Sequence of chain 1.P:
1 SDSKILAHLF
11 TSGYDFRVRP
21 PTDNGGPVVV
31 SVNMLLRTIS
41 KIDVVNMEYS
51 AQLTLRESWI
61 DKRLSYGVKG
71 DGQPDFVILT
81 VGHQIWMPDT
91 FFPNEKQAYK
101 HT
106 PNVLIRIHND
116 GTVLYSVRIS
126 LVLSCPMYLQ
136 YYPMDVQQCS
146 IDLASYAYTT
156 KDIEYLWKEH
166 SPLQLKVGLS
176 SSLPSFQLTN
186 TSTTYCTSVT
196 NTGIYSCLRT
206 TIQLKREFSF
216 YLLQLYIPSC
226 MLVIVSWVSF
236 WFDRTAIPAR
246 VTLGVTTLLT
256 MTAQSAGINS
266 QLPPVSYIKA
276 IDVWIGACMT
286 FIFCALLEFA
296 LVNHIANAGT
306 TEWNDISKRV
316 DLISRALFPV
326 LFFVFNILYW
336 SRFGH

Binding-site contacts:
Ligand atom O5 contacts residue ASN185 of chain 1.P at 2.4 Å (h-bond).
Ligand atom C7 contacts residue ASN185 of chain 1.P at 4.1 Å.
Ligand atom C4 contacts residue ASN185 of chain 1.P at 4.3 Å.
Ligand atom C5 contacts residue ASN185 of chain 1.P at 3.6 Å.
Ligand atom C2 contacts residue ASN185 of chain 1.P at 2.5 Å.
Ligand atom C3 contacts residue ASN185 of chain 1.P at 3.8 Å.
Ligand atom N2 contacts residue ASN185 of chain 1.P at 2.8 Å (h-bond).
Ligand atom C1 contacts residue ASN185 of chain 1.P at 1.4 Å.
Ligand atom O6 contacts residue SER187 of chain 1.P at 3.9 Å.

This protein binds this small molecule.
Small molecule (SMILES): CC(=O)N[C@@H]1[C@@H](O)[C@H](O)[C@@H](CO)O[C@H]1O